The protein below binds the small molecule below.
Small molecule (SMILES): C[C@@H](O)[C@@H](C(=O)O)[C@@H]1NC(C(=O)O)=C(S[C@@H]2CN[C@H](C(=O)N(C)C)C2)[C@@H]1C

Sequence of chain 1.A:
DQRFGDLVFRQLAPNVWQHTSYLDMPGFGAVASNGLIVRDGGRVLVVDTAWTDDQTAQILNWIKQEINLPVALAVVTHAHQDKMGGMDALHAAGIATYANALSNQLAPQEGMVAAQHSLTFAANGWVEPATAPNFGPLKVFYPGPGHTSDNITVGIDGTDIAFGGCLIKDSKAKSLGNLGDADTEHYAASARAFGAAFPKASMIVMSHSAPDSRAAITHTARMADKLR

Binding-site contacts:
Ligand atom CAQ contacts residue HIS161 of chain 1.A at 3.7 Å.
Ligand atom OAE contacts residue HIS161 of chain 1.A at 3.6 Å.
Ligand atom O contacts residue GLY191 of chain 1.A at 3.8 Å.
Ligand atom CAS contacts residue HIS222 of chain 1.A at 3.2 Å.
Ligand atom OAI contacts residue ZN1 of chain 1.I at 2.1 Å.
Ligand atom OAE contacts residue HIS222 of chain 1.A at 3.0 Å (h-bond).
Ligand atom CD contacts residue HIS222 of chain 1.A at 3.8 Å.
Ligand atom CAQ contacts residue ASN192 of chain 1.A at 3.6 Å.
Ligand atom OAE contacts residue ZN1 of chain 1.J at 2.6 Å.
Ligand atom OAE contacts residue LYS183 of chain 1.A at 3.2 Å (salt-bridge).
Ligand atom OAJ contacts residue HIS94 of chain 1.A at 3.7 Å.
Ligand atom OAF contacts residue ZN1 of chain 1.I at 3.3 Å.
Ligand atom OAJ contacts residue GLN95 of chain 1.A at 4.0 Å.
Ligand atom CAQ contacts residue ZN1 of chain 1.J at 3.9 Å.
Ligand atom CAT contacts residue HIS222 of chain 1.A at 3.9 Å.
Ligand atom CAQ contacts residue HIS94 of chain 1.A at 3.5 Å.
Ligand atom CAQ contacts residue ZN1 of chain 1.I at 3.0 Å.
Ligand atom OAI contacts residue HIS94 of chain 1.A at 3.1 Å (h-bond).
Ligand atom CAP contacts residue ZN1 of chain 1.J at 3.1 Å.
Ligand atom OAI contacts residue HIS92 of chain 1.A at 3.9 Å.
Ligand atom CAP contacts residue HIS222 of chain 1.A at 3.4 Å.
Ligand atom OAI contacts residue ZN1 of chain 1.J at 3.2 Å.
Ligand atom OAH contacts residue GLY191 of chain 1.A at 3.8 Å.
Ligand atom CAZ contacts residue ASP96 of chain 1.A at 3.5 Å.
Ligand atom CAZ contacts residue ZN1 of chain 1.J at 3.3 Å.
Ligand atom CAP contacts residue LYS183 of chain 1.A at 3.8 Å.
Ligand atom OAI contacts residue ASP96 of chain 1.A at 3.6 Å.
Ligand atom OAF contacts residue ASN192 of chain 1.A at 2.5 Å (h-bond).
Ligand atom OAH contacts residue LYS183 of chain 1.A at 3.5 Å (salt-bridge).
Ligand atom OAF contacts residue HIS161 of chain 1.A at 3.3 Å.
Ligand atom NAN contacts residue ZN1 of chain 1.J at 2.0 Å.
Ligand atom CAP contacts residue HIS161 of chain 1.A at 3.9 Å.
Ligand atom OAF contacts residue HIS94 of chain 1.A at 3.6 Å (h-bond).
Ligand atom NAN contacts residue ASP96 of chain 1.A at 3.0 Å (salt-bridge).
Ligand atom NAN contacts residue HIS222 of chain 1.A at 2.9 Å (h-bond).
Ligand atom CAS contacts residue ZN1 of chain 1.J at 2.9 Å.
Ligand atom OAE contacts residue CYS180 of chain 1.A at 3.4 Å.
Ligand atom OAJ contacts residue ASP96 of chain 1.A at 3.0 Å (salt-bridge).
Ligand atom OAH contacts residue ASN192 of chain 1.A at 3.1 Å (h-bond).
Ligand atom OAI contacts residue HIS161 of chain 1.A at 3.3 Å (h-bond).